Sequence of chain 1.G:
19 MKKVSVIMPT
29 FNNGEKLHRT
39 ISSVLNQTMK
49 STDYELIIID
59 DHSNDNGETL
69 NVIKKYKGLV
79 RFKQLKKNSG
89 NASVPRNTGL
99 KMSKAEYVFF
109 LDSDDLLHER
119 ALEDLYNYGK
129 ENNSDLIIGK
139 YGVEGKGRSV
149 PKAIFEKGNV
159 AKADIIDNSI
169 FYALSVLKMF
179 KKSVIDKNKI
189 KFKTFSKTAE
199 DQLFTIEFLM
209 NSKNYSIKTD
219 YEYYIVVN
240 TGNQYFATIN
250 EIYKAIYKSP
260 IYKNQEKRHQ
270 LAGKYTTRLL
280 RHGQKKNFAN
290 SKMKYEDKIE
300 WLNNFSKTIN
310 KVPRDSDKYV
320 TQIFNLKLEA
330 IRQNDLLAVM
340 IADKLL

Binding-site contacts:
Ligand atom OAI contacts residue HIS281 of chain 1.G at 3.2 Å (h-bond).
Ligand atom OAH contacts residue TYR170 of chain 1.G at 3.6 Å.
Ligand atom OAP contacts residue LEU172 of chain 1.G at 2.7 Å (h-bond).
Ligand atom OAJ contacts residue HIS281 of chain 1.G at 3.9 Å.
Ligand atom CAT contacts residue ARG277 of chain 1.G at 3.5 Å.
Ligand atom OAJ contacts residue TYR170 of chain 1.G at 3.2 Å (h-bond).
Ligand atom OAQ contacts residue PRO149 of chain 1.G at 3.4 Å.
Ligand atom OBA contacts residue TYR170 of chain 1.G at 3.6 Å.
Ligand atom OAD contacts residue ALA197 of chain 1.G at 3.2 Å (h-bond).
Ligand atom OAH contacts residue HIS281 of chain 1.G at 3.3 Å (h-bond).
Ligand atom OAP contacts residue ALA171 of chain 1.G at 2.8 Å (h-bond).
Ligand atom OAX contacts residue ARG280 of chain 1.G at 3.6 Å.
Ligand atom OAP contacts residue ARG277 of chain 1.G at 3.3 Å (salt-bridge).
Ligand atom OAQ contacts residue LYS150 of chain 1.G at 2.7 Å (salt-bridge).
Ligand atom CAU contacts residue TYR170 of chain 1.G at 3.6 Å (hydrophobic).
Ligand atom PBL contacts residue THR320 of chain 1.G at 3.9 Å.
Ligand atom OAX contacts residue TYR170 of chain 1.G at 3.1 Å (h-bond).
Ligand atom PBL contacts residue ARG280 of chain 1.G at 3.9 Å.
Ligand atom OAL contacts residue ALA151 of chain 1.G at 3.5 Å.
Ligand atom CAR contacts residue UD11 of chain 1.NA at 3.2 Å.
Ligand atom OAQ contacts residue ALA151 of chain 1.G at 3.0 Å (h-bond).
Ligand atom OAH contacts residue ARG280 of chain 1.G at 3.5 Å.
Ligand atom OAY contacts residue ARG277 of chain 1.G at 2.5 Å (salt-bridge).
Ligand atom CAT contacts residue GLN200 of chain 1.G at 3.8 Å.
Ligand atom OAO contacts residue TYR170 of chain 1.G at 3.1 Å (h-bond).
Ligand atom OAN contacts residue THR276 of chain 1.G at 3.1 Å.
Ligand atom OAD contacts residue GLN200 of chain 1.G at 3.7 Å.
Ligand atom OAO contacts residue LYS273 of chain 1.G at 3.0 Å.
Ligand atom PBM contacts residue TYR170 of chain 1.G at 3.8 Å.
Ligand atom OAN contacts residue THR320 of chain 1.G at 2.8 Å (h-bond).
Ligand atom OBA contacts residue ARG277 of chain 1.G at 3.8 Å.
Ligand atom PBM contacts residue LEU172 of chain 1.G at 3.8 Å.
Ligand atom PBL contacts residue TYR170 of chain 1.G at 3.5 Å.
Ligand atom PBM contacts residue ARG277 of chain 1.G at 3.4 Å.
Ligand atom OAN contacts residue TYR170 of chain 1.G at 3.5 Å (h-bond).
Ligand atom OAM contacts residue SER147 of chain 1.G at 3.5 Å (h-bond).
Ligand atom OAN contacts residue ARG280 of chain 1.G at 2.9 Å (salt-bridge).
Ligand atom OAP contacts residue TYR170 of chain 1.G at 2.7 Å.
Ligand atom CAV contacts residue ARG277 of chain 1.G at 3.8 Å.
Ligand atom CAS contacts residue ARG280 of chain 1.G at 3.2 Å.

The protein below binds the small molecule below.
Small molecule (SMILES): O=P(O)(O)OC[C@H](O)[C@H](O)[C@H](O)COP(=O)(O)OC[C@H](O)[C@H](O)[C@H](O)COP(=O)(O)OC[C@@H](O)[C@@H](O)[C@@H](O)CO